Sequence of chain 1.A:
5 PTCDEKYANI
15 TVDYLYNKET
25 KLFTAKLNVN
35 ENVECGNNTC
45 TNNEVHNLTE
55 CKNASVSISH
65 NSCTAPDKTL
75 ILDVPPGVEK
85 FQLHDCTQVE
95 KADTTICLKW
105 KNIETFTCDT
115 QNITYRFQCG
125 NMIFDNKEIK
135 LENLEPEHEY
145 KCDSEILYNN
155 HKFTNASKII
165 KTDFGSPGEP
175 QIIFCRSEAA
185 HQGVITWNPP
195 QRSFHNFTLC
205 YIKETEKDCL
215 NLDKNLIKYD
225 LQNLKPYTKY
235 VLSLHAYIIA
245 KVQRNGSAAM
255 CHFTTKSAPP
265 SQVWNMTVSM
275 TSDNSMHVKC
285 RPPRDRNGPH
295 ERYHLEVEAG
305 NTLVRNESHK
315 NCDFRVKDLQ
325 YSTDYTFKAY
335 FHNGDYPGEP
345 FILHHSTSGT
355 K

A small-molecule ligand and the protein it binds are described below.
Small molecule (SMILES): CC(=O)N[C@@H]1[C@@H](O)[C@H](O)[C@@H](CO)O[C@H]1O

Binding-site contacts:
Ligand atom C4 contacts residue ASN200 of chain 1.A at 4.1 Å.
Ligand atom C8 contacts residue ASN200 of chain 1.A at 3.7 Å.
Ligand atom C2 contacts residue ASN200 of chain 1.A at 2.5 Å.
Ligand atom C1 contacts residue LEU216 of chain 1.A at 4.2 Å (hydrophobic).
Ligand atom O5 contacts residue ASN200 of chain 1.A at 2.3 Å (h-bond).
Ligand atom C8 contacts residue HIS199 of chain 1.A at 3.4 Å.
Ligand atom C8 contacts residue ASP217 of chain 1.A at 4.2 Å.
Ligand atom C7 contacts residue ASN200 of chain 1.A at 3.3 Å.
Ligand atom N2 contacts residue ASP217 of chain 1.A at 4.0 Å.
Ligand atom C7 contacts residue HIS199 of chain 1.A at 3.4 Å.
Ligand atom O5 contacts residue ASN215 of chain 1.A at 4.5 Å.
Ligand atom O5 contacts residue TYR241 of chain 1.A at 4.1 Å.
Ligand atom C1 contacts residue ASN200 of chain 1.A at 1.4 Å.
Ligand atom O7 contacts residue ASN200 of chain 1.A at 4.0 Å.
Ligand atom C1 contacts residue TYR241 of chain 1.A at 4.4 Å (hydrophobic).
Ligand atom N2 contacts residue ASN200 of chain 1.A at 2.8 Å (h-bond).
Ligand atom C5 contacts residue ASN200 of chain 1.A at 3.6 Å.
Ligand atom O6 contacts residue ASN215 of chain 1.A at 3.6 Å.
Ligand atom O7 contacts residue HIS199 of chain 1.A at 3.4 Å (h-bond).
Ligand atom C8 contacts residue LYS218 of chain 1.A at 3.8 Å.
Ligand atom C3 contacts residue ASN200 of chain 1.A at 3.8 Å.
Ligand atom N2 contacts residue HIS199 of chain 1.A at 4.0 Å.